Sequence of chain 1.A:
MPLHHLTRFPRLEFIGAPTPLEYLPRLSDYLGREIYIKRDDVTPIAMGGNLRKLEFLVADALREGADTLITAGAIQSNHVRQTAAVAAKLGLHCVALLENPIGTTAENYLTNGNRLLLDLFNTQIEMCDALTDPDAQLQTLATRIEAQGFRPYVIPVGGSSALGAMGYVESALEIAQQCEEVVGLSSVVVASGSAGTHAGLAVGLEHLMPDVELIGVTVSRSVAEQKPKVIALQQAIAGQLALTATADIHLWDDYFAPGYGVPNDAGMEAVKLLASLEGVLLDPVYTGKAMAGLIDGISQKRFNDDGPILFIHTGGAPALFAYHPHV

A small-molecule ligand and the protein it binds are described below.
Small molecule (SMILES): CC(=O)C(=O)O

Binding-site contacts:
Ligand atom O3 contacts residue GLY208 of chain 1.A at 4.0 Å.
Ligand atom O contacts residue GLY208 of chain 1.A at 3.9 Å.
Ligand atom CA contacts residue GLY208 of chain 1.A at 4.3 Å.
Ligand atom O3 contacts residue SER209 of chain 1.A at 3.9 Å.
Ligand atom CA contacts residue SER209 of chain 1.A at 4.1 Å.
Ligand atom C contacts residue ARG236 of chain 1.A at 3.1 Å.
Ligand atom O contacts residue ARG236 of chain 1.A at 2.7 Å (salt-bridge).
Ligand atom O3 contacts residue TYR275 of chain 1.A at 3.7 Å.
Ligand atom CA contacts residue SER235 of chain 1.A at 4.5 Å.
Ligand atom OXT contacts residue SER235 of chain 1.A at 2.4 Å (h-bond).
Ligand atom OXT contacts residue SER209 of chain 1.A at 4.1 Å.
Ligand atom O3 contacts residue TYR301 of chain 1.A at 3.6 Å.
Ligand atom C contacts residue SER209 of chain 1.A at 3.7 Å.
Ligand atom OXT contacts residue GLY208 of chain 1.A at 3.8 Å.
Ligand atom O contacts residue SER209 of chain 1.A at 3.5 Å.
Ligand atom O contacts residue VAL172 of chain 1.A at 4.4 Å.
Ligand atom C contacts residue GLY208 of chain 1.A at 3.8 Å.
Ligand atom CA contacts residue TYR275 of chain 1.A at 4.4 Å (hydrophobic).
Ligand atom OXT contacts residue ARG236 of chain 1.A at 2.9 Å (salt-bridge).
Ligand atom O3 contacts residue SER235 of chain 1.A at 4.5 Å.
Ligand atom CB contacts residue VAL172 of chain 1.A at 3.7 Å (hydrophobic).
Ligand atom C contacts residue SER235 of chain 1.A at 3.7 Å.